Sequence of chain 1.B:
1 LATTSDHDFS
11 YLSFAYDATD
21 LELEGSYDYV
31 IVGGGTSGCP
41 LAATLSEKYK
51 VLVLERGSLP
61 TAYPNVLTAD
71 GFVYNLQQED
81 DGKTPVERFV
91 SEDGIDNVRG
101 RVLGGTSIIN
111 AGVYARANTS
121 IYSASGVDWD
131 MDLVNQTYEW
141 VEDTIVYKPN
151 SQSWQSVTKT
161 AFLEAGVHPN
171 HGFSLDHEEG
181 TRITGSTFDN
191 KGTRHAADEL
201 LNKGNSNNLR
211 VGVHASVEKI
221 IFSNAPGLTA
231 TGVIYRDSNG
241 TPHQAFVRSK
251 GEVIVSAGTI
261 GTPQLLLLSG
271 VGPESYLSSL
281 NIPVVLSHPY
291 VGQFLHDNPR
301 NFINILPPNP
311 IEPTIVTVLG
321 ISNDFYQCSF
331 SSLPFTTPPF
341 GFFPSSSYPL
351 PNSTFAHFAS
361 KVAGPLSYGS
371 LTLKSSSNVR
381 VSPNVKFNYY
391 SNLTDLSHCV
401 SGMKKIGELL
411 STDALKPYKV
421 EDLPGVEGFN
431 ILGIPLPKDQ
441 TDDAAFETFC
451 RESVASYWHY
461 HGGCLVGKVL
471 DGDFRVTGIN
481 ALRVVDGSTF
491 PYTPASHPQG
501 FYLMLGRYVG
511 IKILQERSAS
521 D

Binding-site contacts:
Ligand atom C7 contacts residue ASN392 of chain 1.B at 3.5 Å.
Ligand atom O5 contacts residue ASN392 of chain 1.B at 2.4 Å (h-bond).
Ligand atom C3 contacts residue ASN392 of chain 1.B at 3.8 Å.
Ligand atom C6 contacts residue LEU366 of chain 1.B at 4.0 Å (hydrophobic).
Ligand atom C5 contacts residue LEU366 of chain 1.B at 4.2 Å (hydrophobic).
Ligand atom C5 contacts residue ASN392 of chain 1.B at 3.6 Å.
Ligand atom C1 contacts residue LEU366 of chain 1.B at 4.2 Å (hydrophobic).
Ligand atom C4 contacts residue ASN392 of chain 1.B at 4.2 Å.
Ligand atom O6 contacts residue LEU366 of chain 1.B at 4.0 Å.
Ligand atom O7 contacts residue ASN392 of chain 1.B at 3.7 Å.
Ligand atom O5 contacts residue LEU366 of chain 1.B at 3.5 Å.
Ligand atom N2 contacts residue ASN392 of chain 1.B at 2.9 Å (h-bond).
Ligand atom C8 contacts residue SER391 of chain 1.B at 4.2 Å.
Ligand atom C2 contacts residue ASN392 of chain 1.B at 2.4 Å.
Ligand atom C1 contacts residue ASN392 of chain 1.B at 1.4 Å.

A small-molecule ligand and the protein it binds are described below.
Small molecule (SMILES): CC(=O)N[C@H]1[C@H](O[C@H]2[C@H](O[C@@H]3O[C@@H](C)[C@@H](O)[C@@H](O)[C@@H]3O)[C@@H](NC(C)=O)CO[C@@H]2CO)O[C@H](CO)[C@@H](O[C@@H]2O[C@H](CO)[C@@H](O)[C@H](O[C@H]3O[C@H](CO)[C@@H](O)[C@H](O)[C@@H]3O)[C@@H]2O)[C@@H]1O